Sequence of chain 1.D:
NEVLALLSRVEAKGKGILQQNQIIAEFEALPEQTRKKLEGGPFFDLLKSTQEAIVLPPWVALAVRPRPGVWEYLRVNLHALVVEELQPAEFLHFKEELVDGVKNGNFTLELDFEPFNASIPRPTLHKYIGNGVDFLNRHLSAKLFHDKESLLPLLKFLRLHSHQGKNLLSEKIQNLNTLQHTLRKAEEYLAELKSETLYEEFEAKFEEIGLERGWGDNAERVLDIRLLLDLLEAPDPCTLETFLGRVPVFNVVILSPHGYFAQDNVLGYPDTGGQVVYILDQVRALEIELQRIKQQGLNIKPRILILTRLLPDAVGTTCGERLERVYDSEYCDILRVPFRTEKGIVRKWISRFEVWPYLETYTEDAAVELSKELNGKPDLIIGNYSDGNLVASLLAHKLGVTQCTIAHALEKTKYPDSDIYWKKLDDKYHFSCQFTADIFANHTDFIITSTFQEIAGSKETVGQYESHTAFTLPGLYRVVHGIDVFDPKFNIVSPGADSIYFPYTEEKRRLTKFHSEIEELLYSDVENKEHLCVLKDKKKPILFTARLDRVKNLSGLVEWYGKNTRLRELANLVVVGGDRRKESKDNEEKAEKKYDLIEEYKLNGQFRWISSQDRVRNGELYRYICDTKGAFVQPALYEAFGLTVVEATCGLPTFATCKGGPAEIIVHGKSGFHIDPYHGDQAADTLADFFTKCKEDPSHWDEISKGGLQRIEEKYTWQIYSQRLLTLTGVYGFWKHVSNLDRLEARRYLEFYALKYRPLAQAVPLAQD

The protein below binds the small molecule below.
Small molecule (SMILES): OC[C@H]1O[C@](O)(CO)[C@@H](O)[C@@H]1O

Binding-site contacts:
Ligand atom O1 contacts residue GLY302 of chain 1.D at 3.8 Å.
Ligand atom O2 contacts residue GLY302 of chain 1.D at 4.1 Å.
Ligand atom O6 contacts residue ALA439 of chain 1.D at 3.6 Å.
Ligand atom O1 contacts residue THR301 of chain 1.D at 4.1 Å.
Ligand atom O2 contacts residue GLN304 of chain 1.D at 2.9 Å (h-bond).
Ligand atom C4 contacts residue ARG382 of chain 1.D at 4.0 Å.
Ligand atom O3 contacts residue TYR415 of chain 1.D at 3.9 Å.
Ligand atom C6 contacts residue LYS444 of chain 1.D at 4.0 Å.
Ligand atom O2 contacts residue GLY303 of chain 1.D at 3.6 Å.
Ligand atom C3 contacts residue HIS287 of chain 1.D at 3.7 Å.
Ligand atom O2 contacts residue UDP1 of chain 1.DA at 3.0 Å (h-bond).
Ligand atom C4 contacts residue TYR415 of chain 1.D at 4.2 Å (hydrophobic).
Ligand atom C4 contacts residue HIS287 of chain 1.D at 3.7 Å.
Ligand atom O4 contacts residue ARG382 of chain 1.D at 3.3 Å.
Ligand atom C2 contacts residue UDP1 of chain 1.DA at 4.1 Å.
Ligand atom O1 contacts residue HIS287 of chain 1.D at 3.5 Å (h-bond).
Ligand atom C4 contacts residue GLN304 of chain 1.D at 4.2 Å.
Ligand atom O5 contacts residue ARG580 of chain 1.D at 3.4 Å (salt-bridge).
Ligand atom C6 contacts residue UDP1 of chain 1.DA at 3.7 Å.
Ligand atom C5 contacts residue ARG580 of chain 1.D at 3.7 Å.
Ligand atom C1 contacts residue THR301 of chain 1.D at 3.9 Å.
Ligand atom C1 contacts residue ASP300 of chain 1.D at 3.3 Å.
Ligand atom C2 contacts residue GLN304 of chain 1.D at 3.7 Å.
Ligand atom O4 contacts residue ASP300 of chain 1.D at 3.6 Å (salt-bridge).
Ligand atom O6 contacts residue GLU441 of chain 1.D at 4.0 Å.
Ligand atom C1 contacts residue GLY302 of chain 1.D at 3.2 Å.
Ligand atom O3 contacts residue HIS438 of chain 1.D at 3.6 Å.
Ligand atom O5 contacts residue UDP1 of chain 1.DA at 3.8 Å.
Ligand atom O6 contacts residue ARG382 of chain 1.D at 3.8 Å.
Ligand atom O6 contacts residue LYS444 of chain 1.D at 2.8 Å (salt-bridge).
Ligand atom O1 contacts residue GLN304 of chain 1.D at 3.2 Å.
Ligand atom C3 contacts residue GLN304 of chain 1.D at 3.1 Å.
Ligand atom C1 contacts residue GLY303 of chain 1.D at 4.0 Å.
Ligand atom O4 contacts residue HIS287 of chain 1.D at 3.0 Å (h-bond).
Ligand atom O1 contacts residue ASP300 of chain 1.D at 2.8 Å (salt-bridge).
Ligand atom C6 contacts residue ARG580 of chain 1.D at 3.9 Å.
Ligand atom C6 contacts residue ALA439 of chain 1.D at 4.2 Å (hydrophobic).
Ligand atom C1 contacts residue GLN304 of chain 1.D at 3.6 Å.
Ligand atom O3 contacts residue GLN304 of chain 1.D at 2.8 Å (h-bond).
Ligand atom O1 contacts residue VAL305 of chain 1.D at 4.1 Å.